Sequence of chain 1.J:
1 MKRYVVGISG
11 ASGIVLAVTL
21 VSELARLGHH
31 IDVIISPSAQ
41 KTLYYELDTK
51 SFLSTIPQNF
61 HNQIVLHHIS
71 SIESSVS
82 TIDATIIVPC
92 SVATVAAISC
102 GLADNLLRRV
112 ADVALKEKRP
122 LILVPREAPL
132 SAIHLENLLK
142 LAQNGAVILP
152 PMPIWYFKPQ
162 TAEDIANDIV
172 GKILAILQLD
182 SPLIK

Sequence of chain 1.F:
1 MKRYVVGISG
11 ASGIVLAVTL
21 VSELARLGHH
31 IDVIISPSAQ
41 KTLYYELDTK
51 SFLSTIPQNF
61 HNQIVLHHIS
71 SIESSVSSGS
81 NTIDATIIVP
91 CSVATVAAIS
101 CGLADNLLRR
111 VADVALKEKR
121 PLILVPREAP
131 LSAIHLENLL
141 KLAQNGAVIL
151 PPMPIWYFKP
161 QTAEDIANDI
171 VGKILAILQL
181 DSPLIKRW

The small molecule below binds the protein below.
Small molecule (SMILES): CC(C)=CCOP(=O)(O)O

Binding-site contacts:
Ligand atom CAB contacts residue FMN1 of chain 1.EA at 3.7 Å.
Ligand atom OAE contacts residue TYR157 of chain 1.F at 3.3 Å (h-bond).
Ligand atom CAF contacts residue SER77 of chain 1.H at 3.3 Å.
Ligand atom CAA contacts residue SER77 of chain 1.H at 3.6 Å.
Ligand atom CAF contacts residue FMN1 of chain 1.EA at 3.8 Å.
Ligand atom CAF contacts residue ARG110 of chain 1.H at 3.4 Å.
Ligand atom PAJ contacts residue GLU128 of chain 1.J at 3.9 Å.
Ligand atom CAA contacts residue SER74 of chain 1.H at 3.9 Å.
Ligand atom CAI contacts residue SER77 of chain 1.H at 3.8 Å.
Ligand atom CAA contacts residue ILE72 of chain 1.H at 3.3 Å (hydrophobic).
Ligand atom OAC contacts residue LYS117 of chain 1.H at 2.8 Å (salt-bridge).
Ligand atom OAD contacts residue ARG127 of chain 1.J at 3.5 Å (salt-bridge).
Ligand atom PAJ contacts residue TYR157 of chain 1.F at 3.8 Å.
Ligand atom OAC contacts residue GLY79 of chain 1.H at 3.2 Å (h-bond).
Ligand atom CAG contacts residue TYR157 of chain 1.F at 3.9 Å (hydrophobic).
Ligand atom CAG contacts residue ARG110 of chain 1.H at 3.5 Å.
Ligand atom OAE contacts residue SER78 of chain 1.H at 3.6 Å (h-bond).
Ligand atom CAB contacts residue TRP188 of chain 1.F at 3.8 Å (hydrophobic).
Ligand atom OAH contacts residue ARG110 of chain 1.H at 3.9 Å.
Ligand atom CAB contacts residue TYR157 of chain 1.F at 3.9 Å (hydrophobic).
Ligand atom CAG contacts residue FMN1 of chain 1.EA at 3.8 Å.
Ligand atom PAJ contacts residue LYS117 of chain 1.H at 3.6 Å.
Ligand atom OAE contacts residue LYS173 of chain 1.F at 3.9 Å.
Ligand atom PAJ contacts residue SER78 of chain 1.H at 3.9 Å.
Ligand atom OAC contacts residue SER78 of chain 1.H at 3.9 Å.
Ligand atom OAE contacts residue GLY79 of chain 1.H at 3.4 Å (h-bond).
Ligand atom CAF contacts residue SER78 of chain 1.H at 3.8 Å.
Ligand atom CAA contacts residue FMN1 of chain 1.EA at 3.8 Å.
Ligand atom OAH contacts residue SER78 of chain 1.H at 3.1 Å (h-bond).
Ligand atom OAH contacts residue GLY79 of chain 1.H at 3.9 Å.
Ligand atom CAB contacts residue SER78 of chain 1.H at 3.9 Å.
Ligand atom OAD contacts residue GLU128 of chain 1.J at 2.9 Å (salt-bridge).
Ligand atom CAI contacts residue FMN1 of chain 1.EA at 3.9 Å.
Ligand atom OAD contacts residue LYS117 of chain 1.H at 3.8 Å.
Ligand atom OAH contacts residue TYR157 of chain 1.F at 3.4 Å (h-bond).
Ligand atom CAI contacts residue SER78 of chain 1.H at 3.7 Å.
Ligand atom PAJ contacts residue GLY79 of chain 1.H at 3.7 Å.
Ligand atom OAC contacts residue GLU128 of chain 1.J at 3.6 Å (salt-bridge).
Ligand atom OAE contacts residue LYS117 of chain 1.H at 3.7 Å.
Ligand atom OAC contacts residue ARG110 of chain 1.H at 3.2 Å (salt-bridge).

Sequence of chain 1.H:
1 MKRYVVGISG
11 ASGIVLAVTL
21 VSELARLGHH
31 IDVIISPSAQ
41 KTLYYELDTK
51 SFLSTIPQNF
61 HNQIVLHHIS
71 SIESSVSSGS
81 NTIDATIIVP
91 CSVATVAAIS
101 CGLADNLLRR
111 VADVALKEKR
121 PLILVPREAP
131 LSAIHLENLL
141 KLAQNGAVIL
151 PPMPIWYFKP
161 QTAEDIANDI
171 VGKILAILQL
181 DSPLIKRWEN